Binding-site contacts:
Ligand atom C6 contacts residue PHE212 of chain 1.E at 3.8 Å (hydrophobic).
Ligand atom C8 contacts residue PRO476 of chain 1.E at 3.8 Å (hydrophobic).
Ligand atom O6 contacts residue PRO481 of chain 1.E at 3.5 Å.
Ligand atom O5 contacts residue PHE480 of chain 1.E at 3.7 Å.
Ligand atom C5 contacts residue ASN141 of chain 1.E at 3.6 Å.
Ligand atom N2 contacts residue PRO479 of chain 1.E at 3.3 Å (h-bond).
Ligand atom C7 contacts residue LYS192 of chain 1.E at 4.0 Å.
Ligand atom O4 contacts residue TRP197 of chain 1.E at 3.6 Å.
Ligand atom C7 contacts residue ASN141 of chain 1.E at 3.6 Å.
Ligand atom O7 contacts residue ASN194 of chain 1.E at 4.0 Å.
Ligand atom O3 contacts residue LYS192 of chain 1.E at 3.7 Å.
Ligand atom C3 contacts residue TRP197 of chain 1.E at 3.9 Å (hydrophobic).
Ligand atom C2 contacts residue ASN141 of chain 1.E at 2.5 Å.
Ligand atom C2 contacts residue LYS192 of chain 1.E at 4.0 Å.
Ligand atom O6 contacts residue TRP197 of chain 1.E at 3.6 Å.
Ligand atom N2 contacts residue ILE214 of chain 1.E at 3.9 Å.
Ligand atom C3 contacts residue PHE480 of chain 1.E at 3.7 Å (hydrophobic).
Ligand atom O3 contacts residue PRO481 of chain 1.E at 3.6 Å.
Ligand atom O6 contacts residue PHE212 of chain 1.E at 3.6 Å.
Ligand atom O7 contacts residue LYS192 of chain 1.E at 2.9 Å (salt-bridge).
Ligand atom O3 contacts residue TRP197 of chain 1.E at 3.9 Å.
Ligand atom C8 contacts residue TRP139 of chain 1.E at 4.0 Å (hydrophobic).
Ligand atom O7 contacts residue ASN141 of chain 1.E at 3.9 Å.
Ligand atom C7 contacts residue PRO479 of chain 1.E at 3.6 Å (hydrophobic).
Ligand atom C1 contacts residue ASN141 of chain 1.E at 1.4 Å.
Ligand atom C6 contacts residue GLY482 of chain 1.E at 4.0 Å.
Ligand atom O5 contacts residue ASN141 of chain 1.E at 2.3 Å (h-bond).
Ligand atom C5 contacts residue PHE212 of chain 1.E at 3.5 Å (hydrophobic).
Ligand atom C3 contacts residue ASN141 of chain 1.E at 3.8 Å.
Ligand atom O2 contacts residue TRP197 of chain 1.E at 3.2 Å.
Ligand atom C8 contacts residue PRO479 of chain 1.E at 3.4 Å (hydrophobic).
Ligand atom C3 contacts residue PRO479 of chain 1.E at 3.9 Å (hydrophobic).
Ligand atom N2 contacts residue ASN141 of chain 1.E at 2.9 Å (h-bond).
Ligand atom O7 contacts residue TRP139 of chain 1.E at 3.9 Å.
Ligand atom O3 contacts residue PHE480 of chain 1.E at 3.5 Å.
Ligand atom O3 contacts residue PRO479 of chain 1.E at 3.5 Å (h-bond).
Ligand atom O6 contacts residue GLY482 of chain 1.E at 3.7 Å.
Ligand atom O4 contacts residue PHE480 of chain 1.E at 3.6 Å.
Ligand atom O5 contacts residue TRP197 of chain 1.E at 3.5 Å (h-bond).
Ligand atom C8 contacts residue ASN194 of chain 1.E at 3.7 Å.

Sequence of chain 1.E:
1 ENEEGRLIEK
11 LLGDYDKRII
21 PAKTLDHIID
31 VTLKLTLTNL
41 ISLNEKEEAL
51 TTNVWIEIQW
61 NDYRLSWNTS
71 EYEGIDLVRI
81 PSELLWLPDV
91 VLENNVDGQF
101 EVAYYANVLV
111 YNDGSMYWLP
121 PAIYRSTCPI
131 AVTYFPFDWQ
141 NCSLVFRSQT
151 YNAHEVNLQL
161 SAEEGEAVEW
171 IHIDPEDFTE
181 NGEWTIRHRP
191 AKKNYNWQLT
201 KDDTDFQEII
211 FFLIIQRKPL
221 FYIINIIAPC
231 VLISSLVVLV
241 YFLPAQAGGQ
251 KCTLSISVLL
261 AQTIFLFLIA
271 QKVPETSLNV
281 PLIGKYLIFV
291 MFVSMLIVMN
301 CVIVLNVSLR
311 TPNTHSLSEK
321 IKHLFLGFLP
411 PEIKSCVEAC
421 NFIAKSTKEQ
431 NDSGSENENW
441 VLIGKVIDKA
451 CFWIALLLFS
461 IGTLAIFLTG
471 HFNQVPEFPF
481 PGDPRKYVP

This small molecule binds to this protein.
Small molecule (SMILES): CC(=O)N[C@H]1[C@H](O[C@H]2[C@H](O)[C@@H](NC(C)=O)CO[C@@H]2CO)O[C@H](CO)[C@@H](O[C@@H]2O[C@H](CO[C@H]3O[C@H](CO[C@H]4O[C@H](CO)[C@@H](O)[C@H](O)[C@@H]4O)[C@@H](O)[C@H](O)[C@@H]3O)[C@@H](O)[C@H](O)[C@@H]2O)[C@@H]1O